Sequence of chain 1.B:
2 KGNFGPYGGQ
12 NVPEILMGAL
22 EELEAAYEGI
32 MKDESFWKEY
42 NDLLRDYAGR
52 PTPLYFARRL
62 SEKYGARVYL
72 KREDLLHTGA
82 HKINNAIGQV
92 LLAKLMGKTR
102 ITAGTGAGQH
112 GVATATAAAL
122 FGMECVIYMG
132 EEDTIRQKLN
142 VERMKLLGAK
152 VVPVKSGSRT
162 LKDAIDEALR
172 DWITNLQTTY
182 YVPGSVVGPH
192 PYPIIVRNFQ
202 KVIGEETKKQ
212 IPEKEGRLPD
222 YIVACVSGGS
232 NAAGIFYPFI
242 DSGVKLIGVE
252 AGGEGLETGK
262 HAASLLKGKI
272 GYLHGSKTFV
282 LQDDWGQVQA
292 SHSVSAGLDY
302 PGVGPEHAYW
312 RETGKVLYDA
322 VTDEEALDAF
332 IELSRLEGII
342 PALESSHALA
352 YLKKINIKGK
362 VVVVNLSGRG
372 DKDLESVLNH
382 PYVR

This protein binds this small molecule.
Small molecule (SMILES): Oc1ccnc2ccccc12

Binding-site contacts:
Ligand atom NAH contacts residue GLY185 of chain 1.B at 4.2 Å.
Ligand atom CAI contacts residue SER186 of chain 1.B at 3.8 Å.
Ligand atom CAK contacts residue SER186 of chain 1.B at 3.5 Å.
Ligand atom CAK contacts residue LEU162 of chain 1.B at 4.1 Å (hydrophobic).
Ligand atom CAF contacts residue GLY185 of chain 1.B at 3.3 Å.
Ligand atom CAE contacts residue GLY185 of chain 1.B at 3.7 Å.
Ligand atom CAG contacts residue SER186 of chain 1.B at 3.5 Å.
Ligand atom CAE contacts residue 0JO1 of chain 1.F at 3.6 Å.
Ligand atom NAH contacts residue LEU162 of chain 1.B at 3.6 Å.
Ligand atom CAE contacts residue GLY105 of chain 1.B at 3.3 Å.
Ligand atom CAI contacts residue ILE166 of chain 1.B at 3.5 Å (hydrophobic).
Ligand atom CAG contacts residue TYR301 of chain 1.B at 3.5 Å (hydrophobic).
Ligand atom O01 contacts residue ILE166 of chain 1.B at 3.4 Å.
Ligand atom CAD contacts residue ILE166 of chain 1.B at 4.1 Å (hydrophobic).
Ligand atom NAH contacts residue 0JO1 of chain 1.F at 3.4 Å.
Ligand atom CAG contacts residue GLY229 of chain 1.B at 4.2 Å.
Ligand atom CAM contacts residue ILE166 of chain 1.B at 4.2 Å (hydrophobic).
Ligand atom CAF contacts residue ILE166 of chain 1.B at 3.4 Å (hydrophobic).
Ligand atom CAD contacts residue GLY185 of chain 1.B at 3.2 Å.
Ligand atom CAJ contacts residue 0JO1 of chain 1.F at 3.9 Å.
Ligand atom CAK contacts residue GLY229 of chain 1.B at 3.9 Å.
Ligand atom CAE contacts residue LEU162 of chain 1.B at 3.9 Å (hydrophobic).
Ligand atom CAL contacts residue GLY185 of chain 1.B at 4.2 Å.
Ligand atom O01 contacts residue GLY185 of chain 1.B at 3.5 Å (h-bond).
Ligand atom O01 contacts residue TYR182 of chain 1.B at 3.3 Å (h-bond).
Ligand atom CAD contacts residue HIS111 of chain 1.B at 3.8 Å.
Ligand atom CAM contacts residue LEU162 of chain 1.B at 3.6 Å (hydrophobic).
Ligand atom CAD contacts residue GLY105 of chain 1.B at 3.2 Å.
Ligand atom CAG contacts residue VAL188 of chain 1.B at 3.9 Å (hydrophobic).
Ligand atom CAM contacts residue 0JO1 of chain 1.F at 4.2 Å.
Ligand atom O01 contacts residue PRO184 of chain 1.B at 4.0 Å.
Ligand atom CAJ contacts residue LEU162 of chain 1.B at 3.4 Å (hydrophobic).
Ligand atom CAJ contacts residue SER186 of chain 1.B at 3.8 Å.
Ligand atom CAM contacts residue SER186 of chain 1.B at 4.0 Å.
Ligand atom CAF contacts residue SER186 of chain 1.B at 4.2 Å.
Ligand atom CAI contacts residue TYR301 of chain 1.B at 4.1 Å (hydrophobic).
Ligand atom CAK contacts residue TYR301 of chain 1.B at 3.8 Å (hydrophobic).
Ligand atom CAL contacts residue ILE166 of chain 1.B at 3.4 Å (hydrophobic).
Ligand atom CAE contacts residue HIS111 of chain 1.B at 3.9 Å.
Ligand atom CAL contacts residue SER186 of chain 1.B at 4.0 Å.